Binding-site contacts:
Ligand atom C2 contacts residue LYS88 of chain 1.A at 3.7 Å.
Ligand atom O2 contacts residue PHE232 of chain 1.A at 3.4 Å (h-bond).
Ligand atom F contacts residue LEU239 of chain 1.A at 3.7 Å.
Ligand atom O contacts residue LEU217 of chain 1.A at 3.3 Å.
Ligand atom F3 contacts residue LEU235 of chain 1.A at 3.2 Å.
Ligand atom C21 contacts residue ALA231 of chain 1.A at 3.4 Å (hydrophobic).
Ligand atom CL contacts residue MET92 of chain 1.A at 3.8 Å.
Ligand atom O2 contacts residue GLN63 of chain 1.A at 3.0 Å (h-bond).
Ligand atom C3 contacts residue LEU239 of chain 1.A at 3.6 Å (hydrophobic).
Ligand atom F1 contacts residue GLN218 of chain 1.A at 3.5 Å.
Ligand atom CL contacts residue LEU58 of chain 1.A at 3.6 Å.
Ligand atom C contacts residue LEU239 of chain 1.A at 3.7 Å (hydrophobic).
Ligand atom C10 contacts residue ALA55 of chain 1.A at 3.8 Å (hydrophobic).
Ligand atom C10 contacts residue THR59 of chain 1.A at 3.4 Å.
Ligand atom O2 contacts residue ALA231 of chain 1.A at 2.7 Å (h-bond).
Ligand atom C5 contacts residue LEU239 of chain 1.A at 3.5 Å (hydrophobic).
Ligand atom C1 contacts residue LEU87 of chain 1.A at 3.6 Å (hydrophobic).
Ligand atom O1 contacts residue ALA231 of chain 1.A at 3.5 Å (h-bond).
Ligand atom O contacts residue MET92 of chain 1.A at 3.5 Å.
Ligand atom F contacts residue PHE240 of chain 1.A at 3.8 Å.
Ligand atom C22 contacts residue ILE62 of chain 1.A at 3.7 Å (hydrophobic).
Ligand atom C21 contacts residue PHE232 of chain 1.A at 3.5 Å (hydrophobic).
Ligand atom F3 contacts residue ILE62 of chain 1.A at 3.6 Å.
Ligand atom O2 contacts residue ALA230 of chain 1.A at 3.5 Å.
Ligand atom F2 contacts residue PHE240 of chain 1.A at 3.5 Å.
Ligand atom O2 contacts residue GLN229 of chain 1.A at 3.7 Å.
Ligand atom N contacts residue PHE240 of chain 1.A at 3.7 Å.
Ligand atom C4 contacts residue LEU239 of chain 1.A at 3.7 Å (hydrophobic).
Ligand atom CL contacts residue THR59 of chain 1.A at 3.6 Å.
Ligand atom F1 contacts residue VAL214 of chain 1.A at 3.7 Å.
Ligand atom CL contacts residue ILE62 of chain 1.A at 3.8 Å.
Ligand atom C19 contacts residue TYR236 of chain 1.A at 3.5 Å (hydrophobic).
Ligand atom C22 contacts residue PHE232 of chain 1.A at 3.6 Å (hydrophobic).
Ligand atom O1 contacts residue TYR236 of chain 1.A at 3.4 Å.
Ligand atom C13 contacts residue PHE240 of chain 1.A at 3.5 Å (hydrophobic).
Ligand atom C12 contacts residue PHE240 of chain 1.A at 3.5 Å (hydrophobic).
Ligand atom F contacts residue GLN218 of chain 1.A at 3.7 Å.
Ligand atom F1 contacts residue LEU217 of chain 1.A at 3.3 Å.
Ligand atom C11 contacts residue TRP51 of chain 1.A at 3.7 Å (hydrophobic).
Ligand atom O1 contacts residue PHE232 of chain 1.A at 2.9 Å (h-bond).

Sequence of chain 1.A:
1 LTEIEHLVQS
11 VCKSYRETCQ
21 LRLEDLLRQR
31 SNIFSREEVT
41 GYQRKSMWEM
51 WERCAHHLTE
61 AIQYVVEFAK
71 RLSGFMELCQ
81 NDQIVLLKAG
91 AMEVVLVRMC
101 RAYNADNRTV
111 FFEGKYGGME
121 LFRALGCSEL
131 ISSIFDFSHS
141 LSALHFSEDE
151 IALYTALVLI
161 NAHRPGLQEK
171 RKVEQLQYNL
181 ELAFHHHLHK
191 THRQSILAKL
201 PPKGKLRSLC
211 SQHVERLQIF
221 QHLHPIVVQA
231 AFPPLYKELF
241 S

The protein below binds the small molecule below.
Small molecule (SMILES): C[C@@]1(C(=O)O)CC=C(c2nn(C(=O)c3c(Cl)cccc3C(F)(F)F)c3cccc(F)c23)CC1